Sequence of chain 1.A:
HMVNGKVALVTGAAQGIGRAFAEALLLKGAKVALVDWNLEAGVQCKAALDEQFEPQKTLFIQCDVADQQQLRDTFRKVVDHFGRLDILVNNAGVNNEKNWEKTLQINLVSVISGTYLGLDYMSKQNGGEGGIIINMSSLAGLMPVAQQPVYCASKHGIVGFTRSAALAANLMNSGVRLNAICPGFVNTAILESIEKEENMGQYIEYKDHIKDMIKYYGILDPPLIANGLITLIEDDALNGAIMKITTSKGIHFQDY

Binding-site contacts:
Ligand atom O1 contacts residue NAI1 of chain 1.C at 3.9 Å.
Ligand atom N1 contacts residue LEU139 of chain 1.A at 3.9 Å.
Ligand atom C4 contacts residue PHE185 of chain 1.A at 3.7 Å (hydrophobic).
Ligand atom N2 contacts residue PHE185 of chain 1.A at 3.7 Å.
Ligand atom C6 contacts residue PHE185 of chain 1.A at 3.5 Å (hydrophobic).
Ligand atom C12 contacts residue VAL145 of chain 1.A at 3.7 Å (hydrophobic).
Ligand atom N5 contacts residue GLN148 of chain 1.A at 3.3 Å (h-bond).
Ligand atom C5 contacts residue PHE185 of chain 1.A at 3.8 Å (hydrophobic).
Ligand atom C13 contacts residue PHE185 of chain 1.A at 3.9 Å (hydrophobic).
Ligand atom O1 contacts residue TYR151 of chain 1.A at 2.8 Å (h-bond).
Ligand atom C19 contacts residue ASN95 of chain 1.A at 3.2 Å.
Ligand atom C1 contacts residue TYR217 of chain 1.A at 3.8 Å (hydrophobic).
Ligand atom C3 contacts residue TYR217 of chain 1.A at 3.5 Å (hydrophobic).
Ligand atom C9 contacts residue PHE185 of chain 1.A at 3.4 Å (hydrophobic).
Ligand atom C11 contacts residue MET213 of chain 1.A at 3.4 Å (hydrophobic).
Ligand atom C10 contacts residue PHE185 of chain 1.A at 3.5 Å (hydrophobic).
Ligand atom C16 contacts residue NAI1 of chain 1.C at 3.6 Å.
Ligand atom C2 contacts residue TYR217 of chain 1.A at 3.5 Å (hydrophobic).
Ligand atom C17 contacts residue ILE190 of chain 1.A at 3.8 Å (hydrophobic).
Ligand atom C17 contacts residue NAI1 of chain 1.C at 3.9 Å.
Ligand atom C18 contacts residue GLN148 of chain 1.A at 3.6 Å.
Ligand atom N4 contacts residue VAL145 of chain 1.A at 3.8 Å.
Ligand atom C13 contacts residue MET213 of chain 1.A at 3.5 Å (hydrophobic).
Ligand atom O1 contacts residue SER138 of chain 1.A at 2.8 Å (h-bond).
Ligand atom N3 contacts residue VAL145 of chain 1.A at 3.9 Å.
Ligand atom N2 contacts residue GLY184 of chain 1.A at 3.9 Å.
Ligand atom C12 contacts residue MET213 of chain 1.A at 3.4 Å (hydrophobic).
Ligand atom N3 contacts residue MET213 of chain 1.A at 3.3 Å.
Ligand atom N1 contacts residue TYR217 of chain 1.A at 3.2 Å.
Ligand atom N5 contacts residue VAL145 of chain 1.A at 3.9 Å.
Ligand atom S2 contacts residue PHE185 of chain 1.A at 3.6 Å.
Ligand atom C8 contacts residue PHE185 of chain 1.A at 3.5 Å (hydrophobic).
Ligand atom C7 contacts residue PHE185 of chain 1.A at 3.3 Å (hydrophobic).
Ligand atom S2 contacts residue SER138 of chain 1.A at 3.8 Å.
Ligand atom S1 contacts residue TYR217 of chain 1.A at 3.7 Å.
Ligand atom N4 contacts residue MET213 of chain 1.A at 3.5 Å.
Ligand atom C19 contacts residue GLN148 of chain 1.A at 3.4 Å.
Ligand atom S2 contacts residue GLY184 of chain 1.A at 3.9 Å.
Ligand atom C3 contacts residue LEU139 of chain 1.A at 3.8 Å (hydrophobic).
Ligand atom C15 contacts residue PRO144 of chain 1.A at 3.4 Å (hydrophobic).

This protein binds this small molecule.
Small molecule (SMILES): CCCC[S@@H](O)c1sc2nc(-c3nccs3)cc(-c3cnc(C)n3C)c2c1N